A small-molecule ligand and the protein it binds are described below.
Small molecule (SMILES): CC(=O)N[C@@H]1[C@@H](O)[C@H](O)[C@@H](CO)O[C@H]1O

Binding-site contacts:
Ligand atom C4 contacts residue LYS212 of chain 1.B at 4.0 Å.
Ligand atom O3 contacts residue LYS212 of chain 1.B at 4.2 Å.
Ligand atom O5 contacts residue GLU153 of chain 1.B at 3.3 Å.
Ligand atom O5 contacts residue ASN173 of chain 1.B at 2.4 Å (h-bond).
Ligand atom O6 contacts residue GLU216 of chain 1.B at 2.5 Å (salt-bridge).
Ligand atom O6 contacts residue ILE154 of chain 1.B at 3.4 Å (h-bond).
Ligand atom C1 contacts residue ASN173 of chain 1.B at 1.4 Å.
Ligand atom C2 contacts residue ASN173 of chain 1.B at 2.6 Å.
Ligand atom O4 contacts residue LYS212 of chain 1.B at 2.9 Å (salt-bridge).
Ligand atom C5 contacts residue ILE154 of chain 1.B at 4.2 Å (hydrophobic).
Ligand atom C5 contacts residue LYS212 of chain 1.B at 4.1 Å.
Ligand atom C3 contacts residue LYS212 of chain 1.B at 4.0 Å.
Ligand atom O5 contacts residue GLU152 of chain 1.B at 4.2 Å.
Ligand atom C2 contacts residue GLU152 of chain 1.B at 4.2 Å.
Ligand atom C5 contacts residue ASN173 of chain 1.B at 3.7 Å.
Ligand atom O7 contacts residue GLU152 of chain 1.B at 3.5 Å (salt-bridge).
Ligand atom O7 contacts residue ASN173 of chain 1.B at 3.0 Å (h-bond).
Ligand atom C6 contacts residue LYS212 of chain 1.B at 4.0 Å.
Ligand atom C1 contacts residue GLU152 of chain 1.B at 3.8 Å.
Ligand atom N2 contacts residue ASN173 of chain 1.B at 3.0 Å (h-bond).
Ligand atom C4 contacts residue ASN173 of chain 1.B at 4.3 Å.
Ligand atom O6 contacts residue GLU153 of chain 1.B at 3.0 Å.
Ligand atom C6 contacts residue GLU216 of chain 1.B at 3.2 Å.
Ligand atom C3 contacts residue ASN173 of chain 1.B at 3.9 Å.
Ligand atom C8 contacts residue ASN173 of chain 1.B at 4.5 Å.
Ligand atom C6 contacts residue GLU153 of chain 1.B at 4.2 Å.
Ligand atom C8 contacts residue GLU174 of chain 1.B at 3.6 Å.
Ligand atom C6 contacts residue ILE154 of chain 1.B at 4.1 Å (hydrophobic).
Ligand atom C1 contacts residue GLU153 of chain 1.B at 4.0 Å.
Ligand atom C5 contacts residue GLU153 of chain 1.B at 4.4 Å.
Ligand atom C1 contacts residue ILE154 of chain 1.B at 4.0 Å (hydrophobic).
Ligand atom C7 contacts residue ASN173 of chain 1.B at 3.2 Å.
Ligand atom O5 contacts residue ILE154 of chain 1.B at 3.2 Å (h-bond).
Ligand atom O4 contacts residue GLU215 of chain 1.B at 4.3 Å.

Sequence of chain 1.B:
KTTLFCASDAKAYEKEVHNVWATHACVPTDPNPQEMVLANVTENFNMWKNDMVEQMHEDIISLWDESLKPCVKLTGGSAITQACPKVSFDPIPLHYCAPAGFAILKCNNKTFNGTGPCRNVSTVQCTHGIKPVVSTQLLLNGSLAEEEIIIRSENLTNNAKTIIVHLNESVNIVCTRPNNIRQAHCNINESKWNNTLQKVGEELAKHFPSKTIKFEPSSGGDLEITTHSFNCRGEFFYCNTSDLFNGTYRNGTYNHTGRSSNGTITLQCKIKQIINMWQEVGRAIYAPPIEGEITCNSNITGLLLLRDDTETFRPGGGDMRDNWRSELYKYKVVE